Sequence of chain 1.A:
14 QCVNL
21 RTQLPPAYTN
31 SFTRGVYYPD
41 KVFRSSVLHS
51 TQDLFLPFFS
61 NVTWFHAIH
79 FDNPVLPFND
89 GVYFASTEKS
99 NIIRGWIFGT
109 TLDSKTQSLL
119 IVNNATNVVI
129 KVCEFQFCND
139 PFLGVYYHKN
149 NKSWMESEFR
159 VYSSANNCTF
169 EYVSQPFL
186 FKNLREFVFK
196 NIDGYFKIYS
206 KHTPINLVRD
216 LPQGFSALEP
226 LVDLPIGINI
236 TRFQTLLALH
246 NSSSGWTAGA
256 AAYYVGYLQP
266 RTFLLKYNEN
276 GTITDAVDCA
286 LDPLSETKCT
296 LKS

Binding-site contacts:
Ligand atom C8 contacts residue ALA123 of chain 1.A at 3.8 Å (hydrophobic).
Ligand atom O5 contacts residue ASN125 of chain 1.A at 4.2 Å.
Ligand atom C1 contacts residue THR124 of chain 1.A at 4.1 Å.
Ligand atom C4 contacts residue ASN122 of chain 1.A at 4.3 Å.
Ligand atom O7 contacts residue GLY32 of chain 1.D at 4.1 Å.
Ligand atom O6 contacts residue VAL127 of chain 1.A at 3.2 Å.
Ligand atom C5 contacts residue ASN122 of chain 1.A at 3.7 Å.
Ligand atom C6 contacts residue ASN125 of chain 1.A at 4.3 Å.
Ligand atom C1 contacts residue ASN122 of chain 1.A at 1.5 Å.
Ligand atom C2 contacts residue ASN122 of chain 1.A at 2.5 Å.
Ligand atom C7 contacts residue ALA123 of chain 1.A at 4.5 Å (hydrophobic).
Ligand atom C8 contacts residue PHE104 of chain 1.D at 3.7 Å (hydrophobic).
Ligand atom O5 contacts residue ASN122 of chain 1.A at 2.4 Å (h-bond).
Ligand atom N2 contacts residue ASN122 of chain 1.A at 2.9 Å (h-bond).
Ligand atom O7 contacts residue THR124 of chain 1.A at 2.8 Å (h-bond).
Ligand atom C6 contacts residue VAL171 of chain 1.A at 4.2 Å (hydrophobic).
Ligand atom C5 contacts residue VAL127 of chain 1.A at 4.5 Å (hydrophobic).
Ligand atom C5 contacts residue ASN125 of chain 1.A at 4.2 Å.
Ligand atom O5 contacts residue VAL127 of chain 1.A at 4.0 Å.
Ligand atom C6 contacts residue VAL127 of chain 1.A at 3.6 Å (hydrophobic).
Ligand atom C7 contacts residue THR124 of chain 1.A at 4.0 Å.
Ligand atom C3 contacts residue ASN122 of chain 1.A at 3.9 Å.
Ligand atom C7 contacts residue ASN122 of chain 1.A at 3.5 Å.
Ligand atom C8 contacts residue VAL171 of chain 1.A at 4.4 Å (hydrophobic).
Ligand atom O7 contacts residue ASN122 of chain 1.A at 3.7 Å.

Sequence of chain 1.D:
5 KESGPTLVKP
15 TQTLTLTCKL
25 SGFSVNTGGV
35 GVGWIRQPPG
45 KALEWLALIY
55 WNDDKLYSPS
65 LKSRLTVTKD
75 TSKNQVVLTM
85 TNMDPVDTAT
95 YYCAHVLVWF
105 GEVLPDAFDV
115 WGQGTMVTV

A protein and the small-molecule ligand that binds it are described below.
Small molecule (SMILES): CC(=O)N[C@H]1[C@H](O[C@H]2[C@H](O)[C@@H](NC(C)=O)CO[C@@H]2CO)O[C@H](CO)[C@@H](O[C@@H]2O[C@H](CO)[C@@H](O)[C@H](O)[C@@H]2O)[C@@H]1O